Sequence of chain 1.C:
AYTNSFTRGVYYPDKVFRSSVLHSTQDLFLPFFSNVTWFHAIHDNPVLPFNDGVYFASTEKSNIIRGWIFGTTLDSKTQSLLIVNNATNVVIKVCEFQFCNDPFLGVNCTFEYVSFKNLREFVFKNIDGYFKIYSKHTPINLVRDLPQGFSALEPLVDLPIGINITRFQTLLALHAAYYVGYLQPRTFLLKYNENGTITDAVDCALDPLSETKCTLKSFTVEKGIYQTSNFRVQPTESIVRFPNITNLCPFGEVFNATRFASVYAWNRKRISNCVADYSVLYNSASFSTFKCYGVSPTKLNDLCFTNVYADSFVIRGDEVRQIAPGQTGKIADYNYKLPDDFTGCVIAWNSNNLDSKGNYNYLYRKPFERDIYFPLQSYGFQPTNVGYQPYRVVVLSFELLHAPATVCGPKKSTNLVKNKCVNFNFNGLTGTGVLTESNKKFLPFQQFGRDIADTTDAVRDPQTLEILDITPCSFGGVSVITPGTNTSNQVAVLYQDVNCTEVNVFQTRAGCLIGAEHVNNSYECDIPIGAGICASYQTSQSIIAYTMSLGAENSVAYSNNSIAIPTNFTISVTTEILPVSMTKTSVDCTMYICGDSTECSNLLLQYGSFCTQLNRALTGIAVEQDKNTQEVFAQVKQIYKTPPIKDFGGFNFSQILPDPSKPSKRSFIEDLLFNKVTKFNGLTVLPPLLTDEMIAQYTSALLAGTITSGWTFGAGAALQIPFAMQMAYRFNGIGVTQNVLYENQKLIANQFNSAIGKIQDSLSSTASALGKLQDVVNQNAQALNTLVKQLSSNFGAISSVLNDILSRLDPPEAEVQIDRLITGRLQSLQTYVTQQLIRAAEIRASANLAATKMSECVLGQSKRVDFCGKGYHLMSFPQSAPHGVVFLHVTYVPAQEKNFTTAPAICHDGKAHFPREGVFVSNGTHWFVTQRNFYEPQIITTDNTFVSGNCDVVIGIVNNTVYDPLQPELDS

Binding-site contacts:
Ligand atom C4 contacts residue ASN577 of chain 1.C at 4.3 Å.
Ligand atom C2 contacts residue ASN577 of chain 1.C at 2.5 Å.
Ligand atom O5 contacts residue ASN577 of chain 1.C at 2.4 Å (h-bond).
Ligand atom C7 contacts residue ASN577 of chain 1.C at 3.2 Å.
Ligand atom O7 contacts residue ASN577 of chain 1.C at 3.1 Å (h-bond).
Ligand atom C3 contacts residue ASN577 of chain 1.C at 3.9 Å.
Ligand atom C1 contacts residue ASN577 of chain 1.C at 1.5 Å.
Ligand atom N2 contacts residue ASN577 of chain 1.C at 2.9 Å (h-bond).
Ligand atom C5 contacts residue ASN577 of chain 1.C at 3.8 Å.
Ligand atom C8 contacts residue ASN577 of chain 1.C at 4.3 Å.

This protein binds this small molecule.
Small molecule (SMILES): CC(=O)N[C@@H]1[C@@H](O)[C@H](O)[C@@H](CO)O[C@H]1O